Sequence of chain 1.C:
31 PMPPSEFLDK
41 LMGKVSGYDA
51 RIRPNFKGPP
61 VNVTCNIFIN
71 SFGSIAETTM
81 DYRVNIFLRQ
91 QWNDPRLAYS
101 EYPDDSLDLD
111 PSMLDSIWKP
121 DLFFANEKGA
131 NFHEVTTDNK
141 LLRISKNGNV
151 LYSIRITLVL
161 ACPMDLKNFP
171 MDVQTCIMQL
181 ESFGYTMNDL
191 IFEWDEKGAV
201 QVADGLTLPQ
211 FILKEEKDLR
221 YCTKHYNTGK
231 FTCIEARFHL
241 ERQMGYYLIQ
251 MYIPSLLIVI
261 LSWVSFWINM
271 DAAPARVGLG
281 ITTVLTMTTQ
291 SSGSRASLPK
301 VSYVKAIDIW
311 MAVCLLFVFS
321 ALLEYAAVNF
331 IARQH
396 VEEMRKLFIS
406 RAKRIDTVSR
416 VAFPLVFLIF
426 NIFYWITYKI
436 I

A protein and the small-molecule ligand that binds it are described below.
Small molecule (SMILES): CC(=O)N[C@H]1[C@H](O[C@H]2[C@H](O)[C@@H](NC(C)=O)CO[C@@H]2CO)O[C@H](CO)[C@@H](O[C@@H]2O[C@H](CO)[C@@H](O)[C@H](O)[C@@H]2O)[C@@H]1O

Binding-site contacts:
Ligand atom N2 contacts residue PRO59 of chain 1.C at 3.8 Å.
Ligand atom O3 contacts residue PRO59 of chain 1.C at 3.9 Å.
Ligand atom C7 contacts residue ASN62 of chain 1.C at 3.2 Å.
Ligand atom C8 contacts residue PRO59 of chain 1.C at 3.8 Å (hydrophobic).
Ligand atom C2 contacts residue PRO60 of chain 1.C at 4.2 Å (hydrophobic).
Ligand atom C4 contacts residue ASN62 of chain 1.C at 4.3 Å.
Ligand atom C3 contacts residue ASN62 of chain 1.C at 3.8 Å.
Ligand atom C1 contacts residue PRO60 of chain 1.C at 4.1 Å (hydrophobic).
Ligand atom C7 contacts residue PRO59 of chain 1.C at 4.4 Å (hydrophobic).
Ligand atom C2 contacts residue ASN62 of chain 1.C at 2.5 Å.
Ligand atom O7 contacts residue ASN62 of chain 1.C at 3.2 Å (h-bond).
Ligand atom C5 contacts residue ASN62 of chain 1.C at 3.7 Å.
Ligand atom C8 contacts residue ASN62 of chain 1.C at 4.4 Å.
Ligand atom O5 contacts residue ASN62 of chain 1.C at 2.4 Å (h-bond).
Ligand atom C1 contacts residue ASN62 of chain 1.C at 1.4 Å.
Ligand atom C8 contacts residue ASN55 of chain 1.C at 3.4 Å.
Ligand atom C3 contacts residue PRO59 of chain 1.C at 4.3 Å (hydrophobic).
Ligand atom N2 contacts residue ASN62 of chain 1.C at 2.9 Å (h-bond).
Ligand atom C8 contacts residue PRO60 of chain 1.C at 3.5 Å (hydrophobic).
Ligand atom C7 contacts residue PRO60 of chain 1.C at 3.7 Å (hydrophobic).
Ligand atom N2 contacts residue PRO60 of chain 1.C at 3.3 Å (h-bond).